Sequence of chain 4.A:
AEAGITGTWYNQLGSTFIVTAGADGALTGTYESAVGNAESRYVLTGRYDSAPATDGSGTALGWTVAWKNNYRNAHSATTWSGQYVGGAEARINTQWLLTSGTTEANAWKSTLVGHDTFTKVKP

Binding-site contacts:
Ligand atom O contacts residue LEU13 of chain 4.A at 3.3 Å.
Ligand atom C contacts residue SER33 of chain 4.A at 3.2 Å.
Ligand atom O contacts residue ALA34 of chain 4.A at 3.4 Å.
Ligand atom OE1 contacts residue TRP67 of chain 4.A at 3.8 Å.
Ligand atom NE2 contacts residue SER76 of chain 4.A at 3.1 Å (h-bond).
Ligand atom CG contacts residue TYR42 of chain 4.A at 3.6 Å (hydrophobic).
Ligand atom CB contacts residue TRP108 of chain 1.B at 3.6 Å (hydrophobic).
Ligand atom CB contacts residue LEA1 of chain 4.E at 3.7 Å.
Ligand atom O contacts residue SER33 of chain 4.A at 3.1 Å (h-bond).
Ligand atom N contacts residue LEA1 of chain 4.E at 3.6 Å.
Ligand atom CD contacts residue LEA1 of chain 4.E at 3.6 Å.
Ligand atom CA contacts residue LEA1 of chain 4.E at 2.4 Å.
Ligand atom NE2 contacts residue TRP67 of chain 4.A at 3.5 Å.
Ligand atom CD contacts residue ALA88 of chain 2.A at 3.3 Å (hydrophobic).
Ligand atom CE1 contacts residue TRP67 of chain 4.A at 3.4 Å (hydrophobic).
Ligand atom CB contacts residue TRP67 of chain 4.A at 3.7 Å (hydrophobic).
Ligand atom C contacts residue LEA1 of chain 4.E at 3.1 Å.
Ligand atom CA contacts residue LEA1 of chain 4.E at 3.6 Å.
Ligand atom CA contacts residue SER33 of chain 4.A at 3.3 Å.
Ligand atom N contacts residue ALA34 of chain 4.A at 3.8 Å.
Ligand atom CB contacts residue TYR42 of chain 4.A at 3.7 Å (hydrophobic).
Ligand atom N contacts residue LEA1 of chain 4.E at 1.3 Å.
Ligand atom O contacts residue LEA1 of chain 4.E at 3.5 Å.
Ligand atom CG contacts residue ALA34 of chain 4.A at 3.2 Å (hydrophobic).
Ligand atom CD contacts residue THR78 of chain 4.A at 3.8 Å.
Ligand atom CG contacts residue ALA88 of chain 2.A at 3.8 Å (hydrophobic).
Ligand atom OE1 contacts residue THR78 of chain 4.A at 2.6 Å (h-bond).
Ligand atom O contacts residue TRP67 of chain 4.A at 3.6 Å.
Ligand atom CG contacts residue TRP67 of chain 4.A at 3.4 Å (hydrophobic).
Ligand atom SG contacts residue LEA1 of chain 4.E at 1.8 Å.
Ligand atom CB contacts residue TRP67 of chain 4.A at 3.8 Å (hydrophobic).
Ligand atom CA contacts residue ALA34 of chain 4.A at 3.6 Å (hydrophobic).
Ligand atom CG contacts residue VAL35 of chain 4.A at 3.5 Å (hydrophobic).
Ligand atom OE1 contacts residue LEU98 of chain 4.A at 3.7 Å.
Ligand atom O contacts residue SER33 of chain 4.A at 3.7 Å.
Ligand atom CA contacts residue TRP108 of chain 1.B at 3.4 Å (hydrophobic).
Ligand atom CD contacts residue ALA34 of chain 4.A at 3.7 Å (hydrophobic).
Ligand atom CB contacts residue LEA1 of chain 4.E at 2.8 Å.
Ligand atom CD contacts residue TRP108 of chain 1.B at 3.5 Å (hydrophobic).
Ligand atom NE2 contacts residue TRP96 of chain 4.A at 3.3 Å.

Sequence of chain 1.B:
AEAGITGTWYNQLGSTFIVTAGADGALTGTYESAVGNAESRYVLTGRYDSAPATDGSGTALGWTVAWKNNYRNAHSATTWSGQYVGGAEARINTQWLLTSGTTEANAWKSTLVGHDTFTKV

This small molecule binds to this protein.
Small molecule (SMILES): NC(=O)CC[C@H](NC(=O)[C@@H]1CCCN1C(=O)[C@@H](N)Cc1c[nH]cn1)C(=O)NCC(=O)N1CCC[C@H]1C(=O)N1CCC[C@H]1C(=O)N[C@@H](CS)C(=O)N[C@@H](CCCC[NH3+])C(N)=O

Sequence of chain 2.A:
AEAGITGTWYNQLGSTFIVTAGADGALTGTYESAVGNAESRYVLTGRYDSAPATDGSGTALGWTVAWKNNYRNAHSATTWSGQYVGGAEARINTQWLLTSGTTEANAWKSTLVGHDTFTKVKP